Sequence of chain 2.A:
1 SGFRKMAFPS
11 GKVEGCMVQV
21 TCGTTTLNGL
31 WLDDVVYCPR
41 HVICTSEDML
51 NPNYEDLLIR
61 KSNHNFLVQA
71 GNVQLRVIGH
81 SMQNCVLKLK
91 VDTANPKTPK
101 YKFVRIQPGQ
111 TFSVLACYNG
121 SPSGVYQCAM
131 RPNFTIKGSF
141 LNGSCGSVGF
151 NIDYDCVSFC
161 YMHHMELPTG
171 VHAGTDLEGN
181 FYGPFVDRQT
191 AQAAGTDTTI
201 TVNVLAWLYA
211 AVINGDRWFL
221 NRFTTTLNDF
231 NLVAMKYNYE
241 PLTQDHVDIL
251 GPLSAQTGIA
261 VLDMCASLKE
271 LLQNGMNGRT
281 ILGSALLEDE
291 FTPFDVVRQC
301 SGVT

Binding-site contacts:
Ligand atom C7 contacts residue ASN142 of chain 2.A at 3.7 Å.
Ligand atom C15 contacts residue SER144 of chain 2.A at 3.5 Å.
Ligand atom N contacts residue CYS145 of chain 2.A at 3.7 Å.
Ligand atom O3 contacts residue CYS145 of chain 2.A at 2.8 Å (h-bond).
Ligand atom C7 contacts residue CYS145 of chain 2.A at 2.9 Å (hydrophobic).
Ligand atom C15 contacts residue ASN142 of chain 2.A at 3.8 Å.
Ligand atom O1 contacts residue MET49 of chain 2.A at 3.8 Å.
Ligand atom C16 contacts residue HIS164 of chain 2.A at 3.6 Å.
Ligand atom BR contacts residue PHE140 of chain 2.A at 3.0 Å.
Ligand atom O2 contacts residue HIS41 of chain 2.A at 3.4 Å (h-bond).
Ligand atom C14 contacts residue ASN142 of chain 2.A at 3.8 Å.
Ligand atom C16 contacts residue HIS41 of chain 2.A at 3.8 Å.
Ligand atom C10 contacts residue ASN142 of chain 2.A at 3.6 Å.
Ligand atom C10 contacts residue CYS145 of chain 2.A at 3.6 Å (hydrophobic).
Ligand atom C2 contacts residue MET49 of chain 2.A at 3.8 Å (hydrophobic).
Ligand atom C1 contacts residue MET49 of chain 2.A at 3.5 Å (hydrophobic).
Ligand atom C3 contacts residue GLN189 of chain 2.A at 3.5 Å.
Ligand atom C14 contacts residue LEU141 of chain 2.A at 3.7 Å (hydrophobic).
Ligand atom O3 contacts residue GLY143 of chain 2.A at 2.9 Å (h-bond).
Ligand atom BR contacts residue HIS163 of chain 2.A at 3.8 Å.
Ligand atom C contacts residue MET49 of chain 2.A at 3.6 Å (hydrophobic).
Ligand atom O1 contacts residue GLN189 of chain 2.A at 3.6 Å.
Ligand atom C7 contacts residue HIS41 of chain 2.A at 3.8 Å.
Ligand atom C8 contacts residue CYS145 of chain 2.A at 1.9 Å (hydrophobic).
Ligand atom C3 contacts residue MET49 of chain 2.A at 3.7 Å (hydrophobic).
Ligand atom O contacts residue ARG188 of chain 2.A at 3.8 Å.
Ligand atom C15 contacts residue CYS145 of chain 2.A at 3.3 Å (hydrophobic).
Ligand atom O contacts residue MET49 of chain 2.A at 3.2 Å.
Ligand atom BR contacts residue LEU141 of chain 2.A at 3.6 Å.
Ligand atom O3 contacts residue SER144 of chain 2.A at 3.3 Å (h-bond).
Ligand atom C15 contacts residue HIS163 of chain 2.A at 3.9 Å.
Ligand atom O2 contacts residue CYS145 of chain 2.A at 3.5 Å (h-bond).
Ligand atom C9 contacts residue CYS145 of chain 2.A at 2.7 Å (hydrophobic).
Ligand atom C17 contacts residue HIS164 of chain 2.A at 3.5 Å.
Ligand atom BR contacts residue GLU166 of chain 2.A at 3.7 Å.
Ligand atom C contacts residue ASP187 of chain 2.A at 3.8 Å.
Ligand atom N contacts residue ASN142 of chain 2.A at 3.5 Å (h-bond).
Ligand atom C15 contacts residue LEU141 of chain 2.A at 3.4 Å (hydrophobic).
Ligand atom C contacts residue ARG188 of chain 2.A at 3.5 Å.
Ligand atom C contacts residue MET165 of chain 2.A at 3.7 Å (hydrophobic).

This small molecule binds to this protein.
Small molecule (SMILES): COc1ccc(CN2C(=O)[C@@H](O)c3cc(Br)cc(C)c32)cc1OC